Binding-site contacts:
Ligand atom CL1 contacts residue GLY354 of chain 1.A at 4.0 Å.
Ligand atom N7 contacts residue PHE299 of chain 1.A at 3.7 Å.
Ligand atom C13 contacts residue ILE263 of chain 1.A at 4.0 Å (hydrophobic).
Ligand atom CL1 contacts residue LEU355 of chain 1.A at 3.4 Å.
Ligand atom C10 contacts residue MET284 of chain 1.A at 3.7 Å (hydrophobic).
Ligand atom C5 contacts residue ILE263 of chain 1.A at 3.8 Å (hydrophobic).
Ligand atom C22 contacts residue HIS87 of chain 1.A at 4.0 Å.
Ligand atom C15 contacts residue TYR86 of chain 1.A at 3.6 Å (hydrophobic).
Ligand atom S8 contacts residue PHE267 of chain 1.A at 3.9 Å.
Ligand atom C13 contacts residue PHE299 of chain 1.A at 3.9 Å (hydrophobic).
Ligand atom C20 contacts residue MET200 of chain 1.A at 3.8 Å (hydrophobic).
Ligand atom C23 contacts residue MET200 of chain 1.A at 3.7 Å (hydrophobic).
Ligand atom C9 contacts residue MET284 of chain 1.A at 3.8 Å (hydrophobic).
Ligand atom C21 contacts residue HIS87 of chain 1.A at 3.9 Å.
Ligand atom CL1 contacts residue MET284 of chain 1.A at 3.4 Å.
Ligand atom O26 contacts residue PHE267 of chain 1.A at 3.7 Å.
Ligand atom C6 contacts residue ILE263 of chain 1.A at 4.0 Å (hydrophobic).
Ligand atom C14 contacts residue TYR86 of chain 1.A at 3.5 Å (hydrophobic).
Ligand atom C13 contacts residue TYR256 of chain 1.A at 4.0 Å (hydrophobic).
Ligand atom C14 contacts residue ASN248 of chain 1.A at 3.3 Å.
Ligand atom C5 contacts residue PHE299 of chain 1.A at 3.8 Å (hydrophobic).
Ligand atom C4 contacts residue ILE263 of chain 1.A at 3.7 Å (hydrophobic).
Ligand atom N3 contacts residue GLN296 of chain 1.A at 3.1 Å (h-bond).
Ligand atom CL1 contacts residue LYS358 of chain 1.A at 3.5 Å.
Ligand atom N3 contacts residue PHE299 of chain 1.A at 3.3 Å.
Ligand atom C19 contacts residue MET200 of chain 1.A at 3.9 Å (hydrophobic).
Ligand atom C7 contacts residue PHE299 of chain 1.A at 3.9 Å (hydrophobic).
Ligand atom C4 contacts residue GLN296 of chain 1.A at 3.8 Å.
Ligand atom C11 contacts residue PHE299 of chain 1.A at 3.7 Å (hydrophobic).
Ligand atom C19 contacts residue PHE359 of chain 1.A at 3.9 Å (hydrophobic).
Ligand atom C18 contacts residue PHE359 of chain 1.A at 3.8 Å (hydrophobic).
Ligand atom C13 contacts residue GLN296 of chain 1.A at 3.3 Å.
Ligand atom C11 contacts residue GLN296 of chain 1.A at 3.6 Å.
Ligand atom C13 contacts residue THR260 of chain 1.A at 3.8 Å.
Ligand atom C6 contacts residue PHE299 of chain 1.A at 3.8 Å (hydrophobic).
Ligand atom C15 contacts residue ASN248 of chain 1.A at 3.2 Å.
Ligand atom O25 contacts residue LYS358 of chain 1.A at 3.5 Å.
Ligand atom O26 contacts residue SER135 of chain 1.A at 3.6 Å.
Ligand atom C2 contacts residue PHE299 of chain 1.A at 3.6 Å (hydrophobic).
Ligand atom C4 contacts residue PHE299 of chain 1.A at 3.4 Å (hydrophobic).

Sequence of chain 1.A:
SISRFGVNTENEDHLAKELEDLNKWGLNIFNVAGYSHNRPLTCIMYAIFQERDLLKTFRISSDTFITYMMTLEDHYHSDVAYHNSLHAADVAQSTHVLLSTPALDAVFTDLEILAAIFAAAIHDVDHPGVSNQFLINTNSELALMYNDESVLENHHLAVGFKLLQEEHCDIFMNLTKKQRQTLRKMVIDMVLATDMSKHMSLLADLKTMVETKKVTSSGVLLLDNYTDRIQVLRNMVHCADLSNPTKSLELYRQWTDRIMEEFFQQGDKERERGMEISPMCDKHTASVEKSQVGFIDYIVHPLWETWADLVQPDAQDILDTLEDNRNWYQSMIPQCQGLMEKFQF

A small-molecule ligand and the protein it binds are described below.
Small molecule (SMILES): CCc1c(C)nc(-c2ccc(Cl)s2)nc1Nc1ccc(CC(=O)O)cc1